Sequence of chain 59.F:
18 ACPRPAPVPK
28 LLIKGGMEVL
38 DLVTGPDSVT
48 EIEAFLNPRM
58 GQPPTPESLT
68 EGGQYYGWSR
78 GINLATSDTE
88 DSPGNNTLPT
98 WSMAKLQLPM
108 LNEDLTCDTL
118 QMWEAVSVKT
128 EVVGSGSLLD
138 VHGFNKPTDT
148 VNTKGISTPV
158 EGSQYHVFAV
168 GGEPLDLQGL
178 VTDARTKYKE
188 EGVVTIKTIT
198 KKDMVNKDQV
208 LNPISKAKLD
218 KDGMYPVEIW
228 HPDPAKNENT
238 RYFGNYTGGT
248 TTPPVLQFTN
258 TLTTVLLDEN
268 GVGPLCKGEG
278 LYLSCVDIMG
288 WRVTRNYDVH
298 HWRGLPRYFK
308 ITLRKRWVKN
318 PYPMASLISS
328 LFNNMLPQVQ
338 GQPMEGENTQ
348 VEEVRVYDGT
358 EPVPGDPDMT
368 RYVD

Sequence of chain 58.F:
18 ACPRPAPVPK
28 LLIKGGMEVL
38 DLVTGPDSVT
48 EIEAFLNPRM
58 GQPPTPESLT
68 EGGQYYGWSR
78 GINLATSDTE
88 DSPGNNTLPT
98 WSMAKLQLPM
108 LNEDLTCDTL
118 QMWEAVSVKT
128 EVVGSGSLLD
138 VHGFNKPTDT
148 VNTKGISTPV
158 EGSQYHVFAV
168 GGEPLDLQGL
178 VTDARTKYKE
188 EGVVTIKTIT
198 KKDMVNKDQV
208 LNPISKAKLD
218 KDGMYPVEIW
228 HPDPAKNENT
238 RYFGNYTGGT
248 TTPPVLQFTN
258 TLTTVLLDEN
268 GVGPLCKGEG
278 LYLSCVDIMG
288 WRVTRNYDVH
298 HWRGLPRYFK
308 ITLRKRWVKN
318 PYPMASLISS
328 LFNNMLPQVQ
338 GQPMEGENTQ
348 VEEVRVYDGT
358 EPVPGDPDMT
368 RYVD

Binding-site contacts:
Ligand atom C1 contacts residue ARG77 of chain 59.F at 3.1 Å.
Ligand atom C6 contacts residue TYR72 of chain 59.F at 3.8 Å (hydrophobic).
Ligand atom C8 contacts residue ARG77 of chain 59.F at 4.1 Å.
Ligand atom C3 contacts residue VAL296 of chain 59.F at 3.7 Å (hydrophobic).
Ligand atom O1B contacts residue ARG77 of chain 59.F at 2.5 Å (salt-bridge).
Ligand atom O1A contacts residue GLY78 of chain 59.F at 3.7 Å.
Ligand atom C3 contacts residue ARG77 of chain 59.F at 4.1 Å.
Ligand atom O4 contacts residue GLY78 of chain 59.F at 3.2 Å.
Ligand atom O8 contacts residue TYR72 of chain 59.F at 3.9 Å.
Ligand atom C4 contacts residue HIS298 of chain 59.F at 4.0 Å.
Ligand atom C6 contacts residue ARG77 of chain 59.F at 4.3 Å.
Ligand atom C3 contacts residue GLY78 of chain 59.F at 3.9 Å.
Ligand atom O4 contacts residue TYR72 of chain 59.F at 3.8 Å.
Ligand atom O1A contacts residue TYR72 of chain 59.F at 3.1 Å.
Ligand atom C1 contacts residue SER89 of chain 59.F at 4.2 Å.
Ligand atom O8 contacts residue ARG77 of chain 59.F at 3.1 Å (salt-bridge).
Ligand atom C5 contacts residue ASN93 of chain 59.F at 4.1 Å.
Ligand atom N5 contacts residue TYR72 of chain 59.F at 3.0 Å (h-bond).
Ligand atom C1 contacts residue TYR72 of chain 59.F at 4.0 Å (hydrophobic).
Ligand atom C3 contacts residue HIS298 of chain 59.F at 4.1 Å.
Ligand atom O4 contacts residue THR291 of chain 59.F at 3.4 Å.
Ligand atom C11 contacts residue ASP85 of chain 58.F at 4.2 Å.
Ligand atom O1B contacts residue SER89 of chain 59.F at 3.5 Å (h-bond).
Ligand atom O1A contacts residue ARG77 of chain 59.F at 3.0 Å (salt-bridge).
Ligand atom C10 contacts residue TYR72 of chain 59.F at 4.1 Å (hydrophobic).
Ligand atom O3 contacts residue GLY78 of chain 59.F at 3.6 Å.
Ligand atom O6 contacts residue ASN93 of chain 59.F at 3.0 Å (h-bond).
Ligand atom O4 contacts residue ASN80 of chain 59.F at 4.0 Å.
Ligand atom C4 contacts residue GLY78 of chain 59.F at 3.4 Å.
Ligand atom O3 contacts residue VAL296 of chain 59.F at 4.3 Å.
Ligand atom C6 contacts residue ASN93 of chain 59.F at 3.1 Å.
Ligand atom C5 contacts residue TYR72 of chain 59.F at 3.5 Å (hydrophobic).
Ligand atom C4 contacts residue TYR72 of chain 59.F at 3.4 Å (hydrophobic).
Ligand atom C2 contacts residue GLY78 of chain 59.F at 4.1 Å.
Ligand atom O4 contacts residue HIS298 of chain 59.F at 3.0 Å (h-bond).
Ligand atom C1 contacts residue GLY78 of chain 59.F at 4.1 Å.
Ligand atom O4 contacts residue ILE79 of chain 59.F at 3.6 Å (h-bond).
Ligand atom O8 contacts residue GLU87 of chain 59.F at 3.9 Å.
Ligand atom C3 contacts residue GLY78 of chain 59.F at 4.1 Å.
Ligand atom O1A contacts residue SER89 of chain 59.F at 4.1 Å.

A small-molecule ligand and the protein it binds are described below.
Small molecule (SMILES): CC(=O)N[C@@H]1[C@@H](O[C@@H]2O[C@H](CO)[C@H](O)[C@H](O[C@]3(C(=O)O)C[C@H](O)[C@@H](NC(C)=O)[C@H]([C@H](O)[C@H](O)CO)O3)[C@H]2O)[C@H](O)[C@@H](CO[C@]2(C(=O)O)C[C@H](O)[C@@H](NC(C)=O)[C@H]([C@H](O)[C@H](O)CO)O2)O[C@H]1O